Sequence of chain 28.C:
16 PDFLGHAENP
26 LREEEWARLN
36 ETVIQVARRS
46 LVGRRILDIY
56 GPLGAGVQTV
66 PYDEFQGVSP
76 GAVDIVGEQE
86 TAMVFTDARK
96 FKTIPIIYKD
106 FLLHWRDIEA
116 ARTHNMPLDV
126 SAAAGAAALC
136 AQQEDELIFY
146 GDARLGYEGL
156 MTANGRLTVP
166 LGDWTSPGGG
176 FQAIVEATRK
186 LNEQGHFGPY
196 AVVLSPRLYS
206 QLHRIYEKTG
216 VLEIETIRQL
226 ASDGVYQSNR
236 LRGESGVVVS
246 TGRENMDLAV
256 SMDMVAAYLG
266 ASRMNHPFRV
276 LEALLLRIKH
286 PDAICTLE

Binding-site contacts:
Ligand atom NH2 contacts residue THR246 of chain 28.C at 2.8 Å (h-bond).
Ligand atom CB contacts residue ARG49 of chain 28.C at 3.6 Å.
Ligand atom CA contacts residue ILE54 of chain 28.C at 3.7 Å (hydrophobic).
Ligand atom CZ contacts residue ASP228 of chain 28.C at 3.2 Å.
Ligand atom C contacts residue ILE54 of chain 28.C at 3.7 Å (hydrophobic).
Ligand atom O contacts residue ARG49 of chain 28.C at 3.0 Å (salt-bridge).
Ligand atom O contacts residue ILE39 of chain 28.C at 3.5 Å.
Ligand atom CB contacts residue ARG49 of chain 28.C at 3.7 Å.
Ligand atom NH1 contacts residue ASP228 of chain 28.C at 3.2 Å (salt-bridge).
Ligand atom N contacts residue ARG49 of chain 28.C at 3.7 Å.
Ligand atom C contacts residue ILE39 of chain 28.C at 3.6 Å (hydrophobic).
Ligand atom CD2 contacts residue ARG43 of chain 28.C at 3.7 Å.
Ligand atom CG2 contacts residue MET259 of chain 28.C at 3.7 Å (hydrophobic).
Ligand atom NH2 contacts residue ASP228 of chain 28.C at 2.5 Å (salt-bridge).
Ligand atom O contacts residue ARG50 of chain 28.C at 3.7 Å.
Ligand atom N contacts residue ASP258 of chain 28.C at 3.7 Å.
Ligand atom NE contacts residue ASP53 of chain 28.C at 3.6 Å (salt-bridge).
Ligand atom C contacts residue ARG49 of chain 28.C at 3.5 Å.
Ligand atom OG1 contacts residue ASP258 of chain 28.C at 3.5 Å.
Ligand atom NH1 contacts residue ARG50 of chain 28.C at 3.7 Å.
Ligand atom N contacts residue ARG49 of chain 28.C at 3.5 Å (salt-bridge).
Ligand atom CB contacts residue MET259 of chain 28.C at 3.5 Å (hydrophobic).
Ligand atom OG1 contacts residue MET259 of chain 28.C at 2.6 Å (h-bond).
Ligand atom N contacts residue ARG49 of chain 28.C at 3.5 Å (salt-bridge).
Ligand atom O contacts residue ARG43 of chain 28.C at 3.3 Å (salt-bridge).
Ligand atom N contacts residue ASP258 of chain 28.C at 3.3 Å (salt-bridge).
Ligand atom CD1 contacts residue PRO57 of chain 28.C at 3.6 Å (hydrophobic).
Ligand atom N contacts residue ASP258 of chain 28.C at 2.9 Å (salt-bridge).
Ligand atom N contacts residue ASP258 of chain 28.C at 3.2 Å (salt-bridge).
Ligand atom CG2 contacts residue ALA42 of chain 28.C at 3.7 Å (hydrophobic).
Ligand atom O contacts residue ARG43 of chain 28.C at 2.9 Å (salt-bridge).
Ligand atom CB contacts residue ASP258 of chain 28.C at 3.7 Å.
Ligand atom C contacts residue ASP258 of chain 28.C at 3.7 Å.
Ligand atom CA contacts residue ARG49 of chain 28.C at 3.7 Å.
Ligand atom CA contacts residue ASP258 of chain 28.C at 3.3 Å.
Ligand atom CD contacts residue ASP53 of chain 28.C at 3.3 Å.
Ligand atom NH1 contacts residue ILE51 of chain 28.C at 3.5 Å (h-bond).
Ligand atom NH1 contacts residue THR246 of chain 28.C at 3.5 Å.
Ligand atom O contacts residue ILE54 of chain 28.C at 3.4 Å.
Ligand atom CB contacts residue ILE39 of chain 28.C at 3.7 Å (hydrophobic).

A small-molecule ligand and the protein it binds are described below.
Small molecule (SMILES): CC(C)C[C@H](NC(=O)CN)C(=O)N[C@H](C(=O)N[C@H](C(=O)NCC(=O)N[C@@H](CO)C(=O)N[C@@H](CC(C)C)C(=O)N[C@@H](CCCN=C(N)N)C(=O)NCC=O)C(C)C)[C@@H](C)O